The protein below binds the small molecule below.
Small molecule (SMILES): C[C@@H]1O[C@@H](O[C@H]2[C@H](O[C@@H]3OC[C@@H](O)[C@H](O)[C@H]3O)[C@@H](CO)OC[C@@H]2O)[C@@H](O[C@H]2O[C@H](CO)[C@H](O)[C@H](O)[C@H]2O)[C@H](O[C@H]2O[C@H](C)[C@@H](O)[C@H](O[C@H]3O[C@H](CO)[C@@H](O)[C@H](O)[C@@H]3O)[C@@H]2O)[C@@H]1O[C@@H]1OC[C@@H](O)[C@H](O)[C@H]1O

Binding-site contacts:
Ligand atom C6 contacts residue ALA290 of chain 2.C at 3.8 Å (hydrophobic).
Ligand atom C1 contacts residue 7CV5 of chain 1.N at 4.2 Å.
Ligand atom C6 contacts residue 7CV5 of chain 1.N at 3.6 Å.
Ligand atom O2 contacts residue ASN279 of chain 2.C at 2.8 Å (h-bond).
Ligand atom C3 contacts residue THR390 of chain 2.C at 3.8 Å.
Ligand atom C1 contacts residue THR390 of chain 2.C at 4.1 Å.
Ligand atom O2 contacts residue ALA290 of chain 2.C at 4.1 Å.
Ligand atom O2 contacts residue THR289 of chain 2.C at 4.4 Å.
Ligand atom O2 contacts residue 7CV5 of chain 1.N at 4.0 Å.
Ligand atom C5 contacts residue THR289 of chain 2.C at 4.3 Å.
Ligand atom O6 contacts residue ALA292 of chain 2.C at 3.9 Å.
Ligand atom O4 contacts residue THR390 of chain 2.C at 4.5 Å.
Ligand atom C1 contacts residue ASN279 of chain 2.C at 1.4 Å.
Ligand atom O5 contacts residue ALA290 of chain 2.C at 4.0 Å.
Ligand atom C2 contacts residue THR390 of chain 2.C at 3.9 Å.
Ligand atom C2 contacts residue 7CV5 of chain 1.N at 4.3 Å.
Ligand atom C6 contacts residue ALA292 of chain 2.C at 4.3 Å (hydrophobic).
Ligand atom C6 contacts residue PRO392 of chain 2.C at 4.1 Å (hydrophobic).
Ligand atom C3 contacts residue 7CV5 of chain 1.N at 4.0 Å.
Ligand atom O6 contacts residue PRO392 of chain 2.C at 3.6 Å.
Ligand atom O3 contacts residue THR390 of chain 2.C at 3.0 Å (h-bond).
Ligand atom O5 contacts residue PRO392 of chain 2.C at 4.0 Å.
Ligand atom O5 contacts residue THR390 of chain 2.C at 4.3 Å.
Ligand atom C2 contacts residue THR289 of chain 2.C at 4.4 Å.
Ligand atom C3 contacts residue ASN279 of chain 2.C at 3.7 Å.
Ligand atom C3 contacts residue THR289 of chain 2.C at 4.1 Å.
Ligand atom O5 contacts residue ASN279 of chain 2.C at 2.3 Å (h-bond).
Ligand atom C5 contacts residue ASN279 of chain 2.C at 3.6 Å.
Ligand atom O6 contacts residue GLY288 of chain 2.C at 3.7 Å.
Ligand atom C2 contacts residue ALA292 of chain 2.C at 4.3 Å (hydrophobic).
Ligand atom O2 contacts residue THR390 of chain 2.C at 4.4 Å.
Ligand atom C2 contacts residue ASN279 of chain 2.C at 2.3 Å.
Ligand atom O5 contacts residue GLY288 of chain 2.C at 4.4 Å.
Ligand atom C5 contacts residue GLY288 of chain 2.C at 4.3 Å.
Ligand atom C4 contacts residue THR390 of chain 2.C at 4.0 Å.
Ligand atom C4 contacts residue ASN279 of chain 2.C at 4.1 Å.
Ligand atom O6 contacts residue 7CV5 of chain 1.N at 3.2 Å (h-bond).
Ligand atom O2 contacts residue ALA292 of chain 2.C at 3.7 Å.
Ligand atom C1 contacts residue THR289 of chain 2.C at 4.1 Å.
Ligand atom C1 contacts residue ALA292 of chain 2.C at 3.7 Å (hydrophobic).

Sequence of chain 2.C:
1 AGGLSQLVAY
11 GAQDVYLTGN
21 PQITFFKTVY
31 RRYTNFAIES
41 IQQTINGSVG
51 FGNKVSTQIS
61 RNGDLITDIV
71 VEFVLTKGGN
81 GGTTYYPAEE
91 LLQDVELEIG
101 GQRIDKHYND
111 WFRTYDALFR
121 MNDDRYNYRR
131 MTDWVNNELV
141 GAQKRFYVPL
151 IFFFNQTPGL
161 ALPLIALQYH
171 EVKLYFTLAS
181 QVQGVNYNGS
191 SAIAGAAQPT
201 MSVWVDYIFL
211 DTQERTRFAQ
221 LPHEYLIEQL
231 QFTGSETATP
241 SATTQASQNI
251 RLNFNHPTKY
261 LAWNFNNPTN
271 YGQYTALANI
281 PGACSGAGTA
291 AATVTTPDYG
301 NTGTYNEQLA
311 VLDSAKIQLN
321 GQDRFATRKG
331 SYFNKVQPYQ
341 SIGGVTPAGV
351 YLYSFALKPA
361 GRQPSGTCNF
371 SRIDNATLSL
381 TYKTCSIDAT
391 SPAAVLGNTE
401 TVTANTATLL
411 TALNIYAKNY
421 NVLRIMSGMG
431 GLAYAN